Sequence of chain 1.C:
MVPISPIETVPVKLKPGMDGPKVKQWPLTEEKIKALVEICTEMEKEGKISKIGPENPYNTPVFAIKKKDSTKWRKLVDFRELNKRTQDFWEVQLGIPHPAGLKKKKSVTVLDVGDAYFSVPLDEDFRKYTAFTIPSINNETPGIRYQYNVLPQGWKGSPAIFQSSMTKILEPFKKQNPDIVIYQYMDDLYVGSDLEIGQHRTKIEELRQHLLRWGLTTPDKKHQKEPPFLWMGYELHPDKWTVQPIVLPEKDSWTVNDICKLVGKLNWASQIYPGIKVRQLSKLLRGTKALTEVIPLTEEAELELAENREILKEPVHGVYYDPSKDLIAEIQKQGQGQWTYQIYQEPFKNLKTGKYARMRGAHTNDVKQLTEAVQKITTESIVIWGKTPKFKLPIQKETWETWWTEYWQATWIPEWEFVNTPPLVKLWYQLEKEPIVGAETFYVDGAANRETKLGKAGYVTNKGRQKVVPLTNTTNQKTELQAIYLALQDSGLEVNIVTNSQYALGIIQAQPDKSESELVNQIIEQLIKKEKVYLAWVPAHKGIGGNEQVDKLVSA

The protein below binds the small molecule below.
Small molecule (SMILES): C[C@H](Cn1cnc2c(N)ncnc21)OCP(=O)(O)N[C@@H](CCC(=O)O)C(=O)O

Binding-site contacts:
Ligand atom C10 contacts residue ARG74 of chain 1.C at 3.6 Å.
Ligand atom C16 contacts residue TYR117 of chain 1.C at 3.5 Å (hydrophobic).
Ligand atom N03 contacts residue ASP112 of chain 1.C at 3.5 Å (salt-bridge).
Ligand atom O28 contacts residue ASP115 of chain 1.C at 3.1 Å (salt-bridge).
Ligand atom O06 contacts residue LYS67 of chain 1.C at 3.8 Å.
Ligand atom C17 contacts residue TYR117 of chain 1.C at 3.7 Å (hydrophobic).
Ligand atom C04 contacts residue MN1 of chain 1.L at 4.2 Å.
Ligand atom O28 contacts residue ASP112 of chain 1.C at 4.0 Å.
Ligand atom O01 contacts residue MN1 of chain 1.L at 4.3 Å.
Ligand atom O01 contacts residue ALA116 of chain 1.C at 4.2 Å.
Ligand atom C16 contacts residue GLN153 of chain 1.C at 3.5 Å.
Ligand atom N24 contacts residue ARG74 of chain 1.C at 3.0 Å (salt-bridge).
Ligand atom N03 contacts residue MN1 of chain 1.L at 2.8 Å.
Ligand atom O07 contacts residue ARG74 of chain 1.C at 3.0 Å (salt-bridge).
Ligand atom P02 contacts residue MN1 of chain 1.L at 2.8 Å.
Ligand atom O28 contacts residue ASP187 of chain 1.C at 3.1 Å (salt-bridge).
Ligand atom C13 contacts residue ASP187 of chain 1.C at 3.3 Å.
Ligand atom O01 contacts residue ASP115 of chain 1.C at 4.3 Å.
Ligand atom P02 contacts residue ASP187 of chain 1.C at 3.7 Å.
Ligand atom C13 contacts residue ALA116 of chain 1.C at 3.8 Å (hydrophobic).
Ligand atom O28 contacts residue GLY114 of chain 1.C at 3.7 Å.
Ligand atom N20 contacts residue TYR117 of chain 1.C at 3.6 Å.
Ligand atom N26 contacts residue ARG74 of chain 1.C at 3.2 Å (salt-bridge).
Ligand atom O28 contacts residue VAL113 of chain 1.C at 2.4 Å (h-bond).
Ligand atom C23 contacts residue ARG74 of chain 1.C at 3.7 Å.
Ligand atom C25 contacts residue ARG74 of chain 1.C at 3.7 Å.
Ligand atom O28 contacts residue ALA116 of chain 1.C at 3.1 Å (h-bond).
Ligand atom N22 contacts residue LEU76 of chain 1.C at 3.9 Å.
Ligand atom O06 contacts residue ARG74 of chain 1.C at 3.3 Å (salt-bridge).
Ligand atom C15 contacts residue TYR117 of chain 1.C at 4.0 Å (hydrophobic).
Ligand atom P02 contacts residue VAL113 of chain 1.C at 3.8 Å.
Ligand atom N03 contacts residue ASP187 of chain 1.C at 4.0 Å.
Ligand atom O28 contacts residue MN1 of chain 1.L at 2.1 Å.
Ligand atom P02 contacts residue ALA116 of chain 1.C at 4.0 Å.
Ligand atom C05 contacts residue ARG74 of chain 1.C at 3.4 Å.
Ligand atom O01 contacts residue GLN153 of chain 1.C at 4.2 Å.
Ligand atom O11 contacts residue ARG74 of chain 1.C at 2.8 Å (salt-bridge).
Ligand atom C13 contacts residue MN1 of chain 1.L at 3.6 Å.
Ligand atom C09 contacts residue ARG74 of chain 1.C at 3.6 Å.
Ligand atom P02 contacts residue ASP115 of chain 1.C at 4.1 Å.